The small molecule below binds the protein below.
Small molecule (SMILES): CC(=O)N[C@@H]1[C@@H](O)[C@H](O)[C@@H](CO)O[C@H]1O

Sequence of chain 3.A:
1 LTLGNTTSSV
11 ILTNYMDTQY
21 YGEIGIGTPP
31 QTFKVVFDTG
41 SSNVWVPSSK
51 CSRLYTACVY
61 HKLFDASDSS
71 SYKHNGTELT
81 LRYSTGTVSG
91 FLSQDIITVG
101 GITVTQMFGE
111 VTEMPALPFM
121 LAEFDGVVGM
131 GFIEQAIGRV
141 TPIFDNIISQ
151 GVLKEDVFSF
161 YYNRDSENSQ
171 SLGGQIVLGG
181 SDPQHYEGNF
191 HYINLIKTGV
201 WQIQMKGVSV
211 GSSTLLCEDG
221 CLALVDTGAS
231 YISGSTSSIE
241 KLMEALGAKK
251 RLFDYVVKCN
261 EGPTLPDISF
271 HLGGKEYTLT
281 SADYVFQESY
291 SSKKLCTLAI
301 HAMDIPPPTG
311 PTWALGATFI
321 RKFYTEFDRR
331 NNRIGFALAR

Binding-site contacts:
Ligand atom C1 contacts residue ASN75 of chain 3.A at 1.5 Å.
Ligand atom O7 contacts residue HIS74 of chain 3.A at 4.4 Å.
Ligand atom C7 contacts residue ASN75 of chain 3.A at 3.8 Å.
Ligand atom C5 contacts residue MET107 of chain 3.A at 4.5 Å (hydrophobic).
Ligand atom C2 contacts residue ASN75 of chain 3.A at 2.5 Å.
Ligand atom C8 contacts residue ASN75 of chain 3.A at 4.4 Å.
Ligand atom C4 contacts residue ASN75 of chain 3.A at 4.2 Å.
Ligand atom C1 contacts residue THR77 of chain 3.A at 4.3 Å.
Ligand atom O5 contacts residue ASN75 of chain 3.A at 2.4 Å (h-bond).
Ligand atom N2 contacts residue ASN75 of chain 3.A at 2.8 Å (h-bond).
Ligand atom O7 contacts residue ASN75 of chain 3.A at 3.9 Å.
Ligand atom C3 contacts residue ASN75 of chain 3.A at 3.8 Å.
Ligand atom C1 contacts residue MET107 of chain 3.A at 3.8 Å (hydrophobic).
Ligand atom C5 contacts residue ASN75 of chain 3.A at 3.7 Å.
Ligand atom O5 contacts residue MET107 of chain 3.A at 3.2 Å.